Binding-site contacts:
Ligand atom CAS contacts residue FE21 of chain 3.E at 4.0 Å.
Ligand atom CAT contacts residue VAL287 of chain 3.B at 4.0 Å (hydrophobic).
Ligand atom OAF contacts residue GLU266 of chain 3.B at 4.0 Å.
Ligand atom CAG contacts residue VAL287 of chain 3.B at 4.0 Å (hydrophobic).
Ligand atom CAA contacts residue VAL287 of chain 3.B at 3.1 Å (hydrophobic).
Ligand atom OAF contacts residue HIS215 of chain 3.B at 3.0 Å.
Ligand atom CAG contacts residue MET172 of chain 3.B at 3.7 Å (hydrophobic).
Ligand atom OAF contacts residue FE21 of chain 3.E at 2.8 Å.
Ligand atom CAG contacts residue PHE192 of chain 3.B at 3.6 Å (hydrophobic).
Ligand atom CAQ contacts residue VAL287 of chain 3.B at 3.5 Å (hydrophobic).
Ligand atom CAH contacts residue HIS247 of chain 3.B at 3.7 Å.
Ligand atom CAL contacts residue VAL287 of chain 3.B at 4.0 Å (hydrophobic).
Ligand atom CAJ contacts residue VAL214 of chain 3.B at 3.6 Å (hydrophobic).
Ligand atom CAS contacts residue TYR256 of chain 3.B at 3.7 Å (hydrophobic).
Ligand atom CAG contacts residue HIS247 of chain 3.B at 4.0 Å.
Ligand atom OAF contacts residue TYR256 of chain 3.B at 3.0 Å (h-bond).
Ligand atom OAE contacts residue FE21 of chain 3.E at 3.9 Å.
Ligand atom CAN contacts residue PHE294 of chain 3.B at 3.9 Å (hydrophobic).
Ligand atom CAG contacts residue ASN249 of chain 3.B at 3.9 Å.
Ligand atom CAH contacts residue ASN249 of chain 3.B at 3.3 Å.
Ligand atom OAF contacts residue HIS247 of chain 3.B at 3.4 Å.
Ligand atom CAT contacts residue HIS247 of chain 3.B at 3.7 Å.
Ligand atom OAE contacts residue HIS247 of chain 3.B at 3.4 Å (h-bond).
Ligand atom OAE contacts residue HIS200 of chain 3.B at 3.3 Å.
Ligand atom OAC contacts residue TYR256 of chain 3.B at 3.8 Å.
Ligand atom CAK contacts residue TYR256 of chain 3.B at 4.0 Å (hydrophobic).
Ligand atom OAC contacts residue HIS215 of chain 3.B at 2.9 Å (h-bond).
Ligand atom CAO contacts residue HIS215 of chain 3.B at 4.0 Å.
Ligand atom CAM contacts residue HIS215 of chain 3.B at 3.9 Å.
Ligand atom OAE contacts residue ASP250 of chain 3.B at 3.6 Å (salt-bridge).
Ligand atom CAI contacts residue VAL287 of chain 3.B at 3.6 Å (hydrophobic).
Ligand atom CAR contacts residue PHE192 of chain 3.B at 3.8 Å (hydrophobic).
Ligand atom CAO contacts residue VAL214 of chain 3.B at 3.8 Å (hydrophobic).
Ligand atom CAB contacts residue LEU205 of chain 3.B at 4.0 Å (hydrophobic).
Ligand atom OAC contacts residue VAL214 of chain 3.B at 4.0 Å.
Ligand atom CAR contacts residue HIS247 of chain 3.B at 3.5 Å.
Ligand atom CAQ contacts residue PHE192 of chain 3.B at 3.9 Å (hydrophobic).
Ligand atom CAA contacts residue MET172 of chain 3.B at 3.5 Å (hydrophobic).
Ligand atom CAS contacts residue HIS247 of chain 3.B at 3.4 Å.
Ligand atom CAH contacts residue PHE192 of chain 3.B at 3.7 Å (hydrophobic).

The protein below binds the small molecule below.
Small molecule (SMILES): Cc1ccc(O)c(O)c1CC[C@@H]1C(=O)CC[C@]2(C)C(=O)CC[C@@H]12

Sequence of chain 3.B:
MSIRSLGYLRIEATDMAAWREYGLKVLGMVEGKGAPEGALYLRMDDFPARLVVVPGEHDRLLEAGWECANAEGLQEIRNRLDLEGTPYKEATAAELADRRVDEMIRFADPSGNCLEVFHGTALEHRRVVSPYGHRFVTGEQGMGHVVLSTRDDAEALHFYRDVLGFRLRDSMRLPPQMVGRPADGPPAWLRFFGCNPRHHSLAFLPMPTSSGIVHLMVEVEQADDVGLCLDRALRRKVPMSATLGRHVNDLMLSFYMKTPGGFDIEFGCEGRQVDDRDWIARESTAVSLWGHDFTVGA